The small molecule below binds the protein below.
Small molecule (SMILES): CC(=O)N[C@@H]1[C@@H](O)[C@H](O)[C@@H](CO)O[C@H]1O

Sequence of chain 16.G:
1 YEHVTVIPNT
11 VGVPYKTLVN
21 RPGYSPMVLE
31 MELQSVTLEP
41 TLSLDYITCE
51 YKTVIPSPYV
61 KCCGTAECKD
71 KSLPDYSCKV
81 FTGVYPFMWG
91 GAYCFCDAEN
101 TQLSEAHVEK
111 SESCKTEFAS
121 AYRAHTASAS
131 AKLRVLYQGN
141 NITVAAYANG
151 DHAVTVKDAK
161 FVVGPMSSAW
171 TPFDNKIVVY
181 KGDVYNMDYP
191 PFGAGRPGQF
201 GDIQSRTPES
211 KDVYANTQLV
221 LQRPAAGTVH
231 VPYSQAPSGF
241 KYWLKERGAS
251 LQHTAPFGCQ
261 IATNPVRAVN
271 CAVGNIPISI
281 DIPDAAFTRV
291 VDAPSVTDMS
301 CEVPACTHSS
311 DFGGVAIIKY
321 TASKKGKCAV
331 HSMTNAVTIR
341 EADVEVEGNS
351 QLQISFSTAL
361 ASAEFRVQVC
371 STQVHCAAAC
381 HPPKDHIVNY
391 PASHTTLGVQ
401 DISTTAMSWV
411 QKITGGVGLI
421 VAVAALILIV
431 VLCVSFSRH

Sequence of chain 16.H:
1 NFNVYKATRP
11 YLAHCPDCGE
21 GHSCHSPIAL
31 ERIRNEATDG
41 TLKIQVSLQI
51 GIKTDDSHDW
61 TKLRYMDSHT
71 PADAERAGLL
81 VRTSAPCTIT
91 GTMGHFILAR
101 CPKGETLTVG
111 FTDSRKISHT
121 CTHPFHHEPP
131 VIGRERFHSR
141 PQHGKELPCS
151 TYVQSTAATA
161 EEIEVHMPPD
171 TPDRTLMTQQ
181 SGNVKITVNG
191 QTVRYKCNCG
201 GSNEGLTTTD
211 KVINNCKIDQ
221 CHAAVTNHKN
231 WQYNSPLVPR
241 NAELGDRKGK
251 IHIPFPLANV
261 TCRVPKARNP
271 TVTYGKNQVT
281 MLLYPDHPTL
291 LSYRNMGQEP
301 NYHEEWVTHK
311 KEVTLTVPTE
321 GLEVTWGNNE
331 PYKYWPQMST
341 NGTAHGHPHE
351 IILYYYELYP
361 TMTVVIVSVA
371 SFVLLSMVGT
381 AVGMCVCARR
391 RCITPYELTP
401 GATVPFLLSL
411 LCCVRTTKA

Binding-site contacts:
Ligand atom O5 contacts residue THR116 of chain 16.G at 3.9 Å.
Ligand atom C8 contacts residue ASN259 of chain 16.H at 4.4 Å.
Ligand atom O6 contacts residue THR116 of chain 16.G at 3.3 Å.
Ligand atom C6 contacts residue THR116 of chain 16.G at 3.8 Å.
Ligand atom O7 contacts residue ASN259 of chain 16.H at 2.9 Å (h-bond).
Ligand atom C5 contacts residue THR116 of chain 16.G at 4.5 Å.
Ligand atom O5 contacts residue ASN259 of chain 16.H at 2.3 Å (h-bond).
Ligand atom C6 contacts residue LYS115 of chain 16.G at 4.1 Å.
Ligand atom O7 contacts residue LYS181 of chain 16.G at 4.2 Å.
Ligand atom C1 contacts residue ASN259 of chain 16.H at 1.4 Å.
Ligand atom O6 contacts residue LYS115 of chain 16.G at 4.2 Å.
Ligand atom N2 contacts residue ASN259 of chain 16.H at 2.9 Å (h-bond).
Ligand atom C4 contacts residue ASN259 of chain 16.H at 4.2 Å.
Ligand atom C5 contacts residue ASN259 of chain 16.H at 3.6 Å.
Ligand atom C2 contacts residue ASN259 of chain 16.H at 2.4 Å.
Ligand atom C3 contacts residue ASN259 of chain 16.H at 3.8 Å.
Ligand atom C7 contacts residue ASN259 of chain 16.H at 3.1 Å.